Sequence of chain 1.F:
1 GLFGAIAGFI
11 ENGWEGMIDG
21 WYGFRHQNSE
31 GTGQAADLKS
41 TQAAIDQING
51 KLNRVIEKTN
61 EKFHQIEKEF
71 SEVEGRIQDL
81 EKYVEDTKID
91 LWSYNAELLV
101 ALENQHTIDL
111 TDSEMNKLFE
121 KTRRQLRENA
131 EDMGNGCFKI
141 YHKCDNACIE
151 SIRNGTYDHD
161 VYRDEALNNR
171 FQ

Binding-site contacts:
Ligand atom C8 contacts residue ASN154 of chain 1.F at 3.8 Å.
Ligand atom O5 contacts residue THR156 of chain 1.F at 4.1 Å.
Ligand atom C7 contacts residue GLU150 of chain 1.F at 3.6 Å.
Ligand atom O6 contacts residue THR156 of chain 1.F at 3.8 Å.
Ligand atom N2 contacts residue GLU150 of chain 1.F at 3.5 Å (salt-bridge).
Ligand atom C5 contacts residue ASN154 of chain 1.F at 3.7 Å.
Ligand atom N2 contacts residue ASN154 of chain 1.F at 2.9 Å (h-bond).
Ligand atom O7 contacts residue ASN154 of chain 1.F at 4.4 Å.
Ligand atom C3 contacts residue ASN154 of chain 1.F at 3.8 Å.
Ligand atom C7 contacts residue ASN154 of chain 1.F at 3.5 Å.
Ligand atom C1 contacts residue ASN154 of chain 1.F at 1.4 Å.
Ligand atom O5 contacts residue ASN154 of chain 1.F at 2.4 Å (h-bond).
Ligand atom C2 contacts residue ASN154 of chain 1.F at 2.4 Å.
Ligand atom C4 contacts residue ASN154 of chain 1.F at 4.2 Å.
Ligand atom O7 contacts residue GLU150 of chain 1.F at 3.2 Å (salt-bridge).
Ligand atom C2 contacts residue GLU150 of chain 1.F at 4.5 Å.

This small molecule binds to this protein.
Small molecule (SMILES): CC(=O)N[C@@H]1[C@@H](O)[C@H](O)[C@@H](CO)O[C@H]1O